A protein and the small-molecule ligand that binds it are described below.
Small molecule (SMILES): CC(=O)N[C@@H]1[C@@H](O)[C@H](O)[C@@H](CO)O[C@H]1O

Sequence of chain 3.B:
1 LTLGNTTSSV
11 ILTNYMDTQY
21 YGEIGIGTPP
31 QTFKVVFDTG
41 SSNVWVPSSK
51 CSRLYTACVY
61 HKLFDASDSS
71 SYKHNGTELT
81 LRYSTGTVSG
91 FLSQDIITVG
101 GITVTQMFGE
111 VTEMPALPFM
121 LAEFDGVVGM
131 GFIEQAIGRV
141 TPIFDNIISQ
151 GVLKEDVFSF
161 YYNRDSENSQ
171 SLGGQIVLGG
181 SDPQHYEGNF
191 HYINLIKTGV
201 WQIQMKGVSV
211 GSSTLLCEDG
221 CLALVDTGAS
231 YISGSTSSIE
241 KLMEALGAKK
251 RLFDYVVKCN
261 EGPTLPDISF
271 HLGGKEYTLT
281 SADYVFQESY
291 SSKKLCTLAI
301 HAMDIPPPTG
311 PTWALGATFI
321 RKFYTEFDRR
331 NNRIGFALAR

Binding-site contacts:
Ligand atom C5 contacts residue ASN75 of chain 3.B at 3.6 Å.
Ligand atom O7 contacts residue HIS74 of chain 3.B at 4.2 Å.
Ligand atom C7 contacts residue ASN75 of chain 3.B at 3.5 Å.
Ligand atom O7 contacts residue ASN75 of chain 3.B at 3.5 Å (h-bond).
Ligand atom C2 contacts residue ASN75 of chain 3.B at 2.7 Å.
Ligand atom C5 contacts residue MET107 of chain 3.B at 4.2 Å (hydrophobic).
Ligand atom C8 contacts residue ASN75 of chain 3.B at 3.3 Å.
Ligand atom N2 contacts residue ASN75 of chain 3.B at 3.1 Å (h-bond).
Ligand atom C3 contacts residue ASN75 of chain 3.B at 4.0 Å.
Ligand atom N2 contacts residue THR77 of chain 3.B at 4.1 Å.
Ligand atom C1 contacts residue THR77 of chain 3.B at 4.2 Å.
Ligand atom C4 contacts residue ASN75 of chain 3.B at 4.4 Å.
Ligand atom C1 contacts residue ASN75 of chain 3.B at 1.5 Å.
Ligand atom O5 contacts residue MET107 of chain 3.B at 3.5 Å.
Ligand atom O5 contacts residue ASN75 of chain 3.B at 2.3 Å (h-bond).
Ligand atom C6 contacts residue MET107 of chain 3.B at 4.2 Å (hydrophobic).
Ligand atom C1 contacts residue MET107 of chain 3.B at 4.3 Å (hydrophobic).